This protein binds this small molecule.
Small molecule (SMILES): CC[C@H](C)[C@H](NC(=O)[C@@H](N)CC(=O)O)C(=O)N[C@@H](CC(N)=O)C(=O)N[C@@H](Cc1ccccc1)C(=O)N[C@@H](CO)C(=O)N[C@@H](CO)C(=O)N[C@H](C=O)CC(C)C

Sequence of chain 34.X:
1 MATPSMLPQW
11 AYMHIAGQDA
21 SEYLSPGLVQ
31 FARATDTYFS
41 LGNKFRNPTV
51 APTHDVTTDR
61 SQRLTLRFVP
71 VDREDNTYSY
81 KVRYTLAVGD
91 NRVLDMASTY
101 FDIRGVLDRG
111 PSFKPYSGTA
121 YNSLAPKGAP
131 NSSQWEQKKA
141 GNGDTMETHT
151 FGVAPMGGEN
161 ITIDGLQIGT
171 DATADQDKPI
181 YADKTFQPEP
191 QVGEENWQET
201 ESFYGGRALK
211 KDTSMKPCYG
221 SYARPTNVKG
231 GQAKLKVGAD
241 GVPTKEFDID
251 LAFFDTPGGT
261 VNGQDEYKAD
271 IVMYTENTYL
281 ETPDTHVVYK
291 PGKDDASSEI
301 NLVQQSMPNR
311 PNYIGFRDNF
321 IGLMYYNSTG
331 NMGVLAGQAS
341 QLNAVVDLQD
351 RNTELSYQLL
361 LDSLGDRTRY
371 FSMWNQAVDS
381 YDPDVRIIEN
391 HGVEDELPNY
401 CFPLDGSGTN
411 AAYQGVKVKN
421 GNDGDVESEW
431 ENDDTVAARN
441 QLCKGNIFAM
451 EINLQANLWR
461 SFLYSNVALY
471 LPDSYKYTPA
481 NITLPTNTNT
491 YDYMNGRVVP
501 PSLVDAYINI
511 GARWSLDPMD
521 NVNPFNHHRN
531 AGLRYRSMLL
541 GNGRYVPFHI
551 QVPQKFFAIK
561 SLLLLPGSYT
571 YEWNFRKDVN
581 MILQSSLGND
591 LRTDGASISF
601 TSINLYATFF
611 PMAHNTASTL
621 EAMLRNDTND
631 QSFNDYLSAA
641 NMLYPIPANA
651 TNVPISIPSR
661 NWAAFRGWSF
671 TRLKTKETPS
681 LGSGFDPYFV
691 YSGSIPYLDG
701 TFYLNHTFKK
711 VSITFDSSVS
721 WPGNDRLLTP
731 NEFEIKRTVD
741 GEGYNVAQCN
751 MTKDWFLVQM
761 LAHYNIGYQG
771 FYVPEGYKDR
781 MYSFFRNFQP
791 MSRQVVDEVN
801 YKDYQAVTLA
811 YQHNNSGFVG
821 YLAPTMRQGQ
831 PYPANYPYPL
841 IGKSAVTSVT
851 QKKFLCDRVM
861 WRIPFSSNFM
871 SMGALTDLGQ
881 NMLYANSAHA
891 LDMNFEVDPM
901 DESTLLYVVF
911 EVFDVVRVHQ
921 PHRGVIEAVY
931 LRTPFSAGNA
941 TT

Binding-site contacts:
Ligand atom OD2 contacts residue GLU911 of chain 34.X at 3.4 Å (salt-bridge).
Ligand atom OD2 contacts residue PRO864 of chain 34.X at 3.6 Å.
Ligand atom OD1 contacts residue GLY667 of chain 34.X at 3.3 Å (h-bond).
Ligand atom N contacts residue ALA874 of chain 34.X at 3.8 Å.
Ligand atom OD1 contacts residue ARG666 of chain 34.X at 3.7 Å.
Ligand atom CE1 contacts residue ARG46 of chain 34.V at 3.7 Å.
Ligand atom O contacts residue GLY42 of chain 34.V at 3.5 Å.
Ligand atom CG contacts residue GLY667 of chain 34.X at 3.7 Å.
Ligand atom CB contacts residue ARG666 of chain 34.X at 3.9 Å.
Ligand atom OD1 contacts residue ASN634 of chain 34.X at 3.2 Å (h-bond).
Ligand atom CB contacts residue GLY42 of chain 34.V at 3.7 Å.
Ligand atom CD2 contacts residue ALA20 of chain 34.V at 3.8 Å (hydrophobic).
Ligand atom N contacts residue GLY873 of chain 34.X at 3.8 Å.
Ligand atom CD1 contacts residue SER21 of chain 34.V at 3.4 Å.
Ligand atom CD1 contacts residue ARG46 of chain 34.V at 3.9 Å.
Ligand atom O contacts residue ASN634 of chain 34.X at 3.0 Å (h-bond).
Ligand atom CG2 contacts residue TYR636 of chain 34.X at 3.8 Å (hydrophobic).
Ligand atom CD1 contacts residue ARG33 of chain 34.V at 3.8 Å.
Ligand atom OG contacts residue PHE45 of chain 34.V at 3.3 Å (h-bond).
Ligand atom O contacts residue ALA874 of chain 34.X at 3.7 Å.
Ligand atom N contacts residue ARG666 of chain 34.X at 3.4 Å.
Ligand atom CG contacts residue ASN634 of chain 34.X at 3.9 Å.
Ligand atom O contacts residue ARG46 of chain 34.V at 3.9 Å.
Ligand atom CB contacts residue PHE913 of chain 34.X at 3.9 Å (hydrophobic).
Ligand atom CB contacts residue ASN47 of chain 34.V at 3.7 Å.
Ligand atom ND2 contacts residue THR49 of chain 34.V at 3.9 Å.
Ligand atom N contacts residue GLY42 of chain 34.V at 3.5 Å (h-bond).
Ligand atom CG contacts residue GLU911 of chain 34.X at 3.5 Å.
Ligand atom OG contacts residue ARG46 of chain 34.V at 3.2 Å.
Ligand atom C contacts residue ASN634 of chain 34.X at 3.8 Å.
Ligand atom N contacts residue ARG46 of chain 34.V at 3.9 Å.
Ligand atom CB contacts residue GLU911 of chain 34.X at 3.6 Å.
Ligand atom CA contacts residue ARG666 of chain 34.X at 3.6 Å.
Ligand atom OD2 contacts residue GLY667 of chain 34.X at 3.7 Å.
Ligand atom CB contacts residue ALA874 of chain 34.X at 3.9 Å (hydrophobic).
Ligand atom C contacts residue ARG666 of chain 34.X at 3.7 Å.
Ligand atom N contacts residue ARG666 of chain 34.X at 3.4 Å (salt-bridge).
Ligand atom O contacts residue ASN43 of chain 34.V at 3.6 Å.
Ligand atom N contacts residue SER871 of chain 34.X at 3.6 Å.
Ligand atom CD1 contacts residue ARG666 of chain 34.X at 3.9 Å.

Sequence of chain 34.V:
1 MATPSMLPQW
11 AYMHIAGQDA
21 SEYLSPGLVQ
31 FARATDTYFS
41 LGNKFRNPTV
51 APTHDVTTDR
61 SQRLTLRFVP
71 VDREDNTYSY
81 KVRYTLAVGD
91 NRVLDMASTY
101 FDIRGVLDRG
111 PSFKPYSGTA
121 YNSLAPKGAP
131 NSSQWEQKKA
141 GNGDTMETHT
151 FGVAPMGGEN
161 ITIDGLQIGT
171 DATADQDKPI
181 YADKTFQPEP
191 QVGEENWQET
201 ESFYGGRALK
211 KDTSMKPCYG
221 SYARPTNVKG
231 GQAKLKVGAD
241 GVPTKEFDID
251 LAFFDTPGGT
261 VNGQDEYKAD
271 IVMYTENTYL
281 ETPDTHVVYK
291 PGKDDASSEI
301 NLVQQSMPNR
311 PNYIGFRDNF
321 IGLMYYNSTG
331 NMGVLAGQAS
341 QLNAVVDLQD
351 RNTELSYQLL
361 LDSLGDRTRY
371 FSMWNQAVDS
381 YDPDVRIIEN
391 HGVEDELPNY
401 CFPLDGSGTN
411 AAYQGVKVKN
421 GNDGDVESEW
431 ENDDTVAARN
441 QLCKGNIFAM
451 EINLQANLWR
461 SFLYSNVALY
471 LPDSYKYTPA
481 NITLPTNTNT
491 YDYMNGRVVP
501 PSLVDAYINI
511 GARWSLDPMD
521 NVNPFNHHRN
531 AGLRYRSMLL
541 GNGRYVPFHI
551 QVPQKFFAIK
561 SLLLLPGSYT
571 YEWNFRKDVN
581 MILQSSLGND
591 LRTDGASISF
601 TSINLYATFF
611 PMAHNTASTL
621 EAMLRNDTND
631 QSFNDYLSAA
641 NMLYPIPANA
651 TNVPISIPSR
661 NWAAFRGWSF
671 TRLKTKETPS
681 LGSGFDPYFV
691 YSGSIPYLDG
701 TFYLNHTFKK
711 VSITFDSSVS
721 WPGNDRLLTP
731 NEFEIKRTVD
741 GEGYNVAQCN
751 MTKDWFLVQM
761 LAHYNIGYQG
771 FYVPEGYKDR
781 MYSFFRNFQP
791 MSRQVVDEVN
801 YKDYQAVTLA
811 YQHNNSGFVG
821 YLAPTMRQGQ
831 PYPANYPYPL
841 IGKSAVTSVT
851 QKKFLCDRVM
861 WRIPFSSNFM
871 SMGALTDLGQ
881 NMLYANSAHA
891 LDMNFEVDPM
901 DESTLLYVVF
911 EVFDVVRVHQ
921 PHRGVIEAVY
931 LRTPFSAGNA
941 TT